Binding-site contacts:
Ligand atom C2 contacts residue TRP33 of chain 1.B at 3.7 Å (hydrophobic).
Ligand atom O3 contacts residue SER256 of chain 1.B at 3.1 Å (h-bond).
Ligand atom C4 contacts residue TRP33 of chain 1.B at 4.0 Å (hydrophobic).
Ligand atom C1 contacts residue TYR25 of chain 1.B at 4.0 Å (hydrophobic).
Ligand atom O2 contacts residue GLN73 of chain 1.B at 2.7 Å (h-bond).
Ligand atom O3 contacts residue LYS71 of chain 1.B at 3.3 Å (salt-bridge).
Ligand atom O5 contacts residue TYR23 of chain 1.B at 3.4 Å.
Ligand atom C6 contacts residue TRP33 of chain 1.B at 3.8 Å (hydrophobic).
Ligand atom C2 contacts residue GLN73 of chain 1.B at 3.5 Å.
Ligand atom C3 contacts residue SER256 of chain 1.B at 3.9 Å.
Ligand atom O3 contacts residue ALA77 of chain 1.B at 4.1 Å.
Ligand atom C3 contacts residue GLN73 of chain 1.B at 4.2 Å.
Ligand atom C2 contacts residue SER256 of chain 1.B at 3.8 Å.
Ligand atom C6 contacts residue TYR23 of chain 1.B at 3.5 Å (hydrophobic).
Ligand atom C5 contacts residue TRP33 of chain 1.B at 4.1 Å (hydrophobic).
Ligand atom O4 contacts residue LYS71 of chain 1.B at 4.0 Å.
Ligand atom O3 contacts residue GLN73 of chain 1.B at 3.1 Å (h-bond).
Ligand atom C2 contacts residue ILE60 of chain 1.B at 4.0 Å (hydrophobic).
Ligand atom O2 contacts residue ILE60 of chain 1.B at 3.7 Å.
Ligand atom C4 contacts residue TYR25 of chain 1.B at 4.0 Å (hydrophobic).
Ligand atom C1 contacts residue TYR23 of chain 1.B at 3.9 Å (hydrophobic).
Ligand atom C4 contacts residue LYS71 of chain 1.B at 4.0 Å.
Ligand atom C2 contacts residue TYR25 of chain 1.B at 3.7 Å (hydrophobic).
Ligand atom C2 contacts residue LYS71 of chain 1.B at 3.8 Å.
Ligand atom O2 contacts residue LYS434 of chain 1.B at 3.5 Å.
Ligand atom C6 contacts residue TYR25 of chain 1.B at 3.8 Å (hydrophobic).
Ligand atom C2 contacts residue LYS434 of chain 1.B at 4.0 Å.
Ligand atom O5 contacts residue TYR25 of chain 1.B at 3.8 Å.
Ligand atom O2 contacts residue TRP33 of chain 1.B at 4.0 Å.
Ligand atom C1 contacts residue LYS71 of chain 1.B at 3.9 Å.
Ligand atom O5 contacts residue TRP33 of chain 1.B at 3.2 Å.
Ligand atom C1 contacts residue TRP33 of chain 1.B at 3.5 Å (hydrophobic).
Ligand atom O6 contacts residue TYR23 of chain 1.B at 2.6 Å (h-bond).
Ligand atom C1 contacts residue ILE60 of chain 1.B at 3.9 Å (hydrophobic).
Ligand atom O6 contacts residue TRP33 of chain 1.B at 3.4 Å.
Ligand atom O2 contacts residue ALA77 of chain 1.B at 2.5 Å (h-bond).
Ligand atom O2 contacts residue SER256 of chain 1.B at 3.1 Å (h-bond).
Ligand atom O3 contacts residue ILE60 of chain 1.B at 3.6 Å.
Ligand atom O2 contacts residue LYS71 of chain 1.B at 2.8 Å (salt-bridge).
Ligand atom C2 contacts residue ALA77 of chain 1.B at 3.3 Å (hydrophobic).

The protein below binds the small molecule below.
Small molecule (SMILES): OC[C@H]1O[C@@H]2O[C@H]3[C@H](O)[C@@H](O)[C@@H](O[C@H]4[C@H](O)[C@@H](O)[C@@H](O[C@H]5[C@H](O)[C@@H](O)[C@@H](O[C@H]6[C@H](O)[C@@H](O)[C@@H](O[C@H]7[C@H](O)[C@@H](O)[C@@H](O[C@H]1[C@H](O)[C@H]2O)O[C@@H]7CO)O[C@@H]6CO)O[C@@H]5CO)O[C@@H]4CO)O[C@@H]3CO

Sequence of chain 1.B:
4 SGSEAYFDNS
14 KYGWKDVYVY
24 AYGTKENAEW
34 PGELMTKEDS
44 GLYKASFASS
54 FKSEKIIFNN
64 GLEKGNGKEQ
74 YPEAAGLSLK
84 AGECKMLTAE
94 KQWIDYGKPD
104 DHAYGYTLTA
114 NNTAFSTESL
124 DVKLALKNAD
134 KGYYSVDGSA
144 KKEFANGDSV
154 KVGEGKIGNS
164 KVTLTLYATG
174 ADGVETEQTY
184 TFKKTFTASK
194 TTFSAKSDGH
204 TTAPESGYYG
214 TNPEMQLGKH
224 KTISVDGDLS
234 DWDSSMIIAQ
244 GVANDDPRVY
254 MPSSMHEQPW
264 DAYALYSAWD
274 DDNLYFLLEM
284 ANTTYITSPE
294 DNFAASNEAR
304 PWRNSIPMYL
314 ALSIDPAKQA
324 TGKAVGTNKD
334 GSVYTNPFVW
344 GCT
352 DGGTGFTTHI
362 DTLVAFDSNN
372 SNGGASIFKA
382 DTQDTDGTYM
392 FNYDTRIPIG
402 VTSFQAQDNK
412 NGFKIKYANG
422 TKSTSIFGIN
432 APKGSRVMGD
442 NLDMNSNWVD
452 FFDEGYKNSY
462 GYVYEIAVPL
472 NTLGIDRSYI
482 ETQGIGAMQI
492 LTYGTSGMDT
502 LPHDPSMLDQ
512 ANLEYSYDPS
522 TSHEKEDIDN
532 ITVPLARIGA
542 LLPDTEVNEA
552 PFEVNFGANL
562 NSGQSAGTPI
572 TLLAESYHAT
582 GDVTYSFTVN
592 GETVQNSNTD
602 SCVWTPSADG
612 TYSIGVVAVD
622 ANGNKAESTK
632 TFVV